Binding-site contacts:
Ligand atom C11 contacts residue TYR72 of chain 3.D at 4.2 Å (hydrophobic).
Ligand atom C10 contacts residue TYR72 of chain 3.D at 4.0 Å (hydrophobic).
Ligand atom O8 contacts residue TYR72 of chain 3.D at 3.4 Å (h-bond).
Ligand atom C6 contacts residue ASN93 of chain 3.D at 3.4 Å.
Ligand atom C4 contacts residue GLY78 of chain 3.D at 3.9 Å.
Ligand atom C4 contacts residue VAL296 of chain 3.D at 4.2 Å (hydrophobic).
Ligand atom C2 contacts residue ARG77 of chain 3.D at 4.0 Å.
Ligand atom O8 contacts residue ARG77 of chain 3.D at 3.5 Å (salt-bridge).
Ligand atom C3 contacts residue ARG77 of chain 3.D at 3.3 Å.
Ligand atom O1A contacts residue GLY78 of chain 3.D at 3.8 Å.
Ligand atom O4 contacts residue ARG77 of chain 3.D at 4.2 Å.
Ligand atom O1B contacts residue ARG77 of chain 3.D at 2.4 Å (salt-bridge).
Ligand atom C1 contacts residue TYR72 of chain 3.D at 3.8 Å (hydrophobic).
Ligand atom C3 contacts residue VAL296 of chain 3.D at 3.6 Å (hydrophobic).
Ligand atom O1A contacts residue ARG77 of chain 3.D at 2.7 Å (salt-bridge).
Ligand atom C3 contacts residue HIS298 of chain 3.D at 3.8 Å.
Ligand atom C6 contacts residue ASN80 of chain 3.D at 4.3 Å.
Ligand atom O3 contacts residue GLY78 of chain 3.D at 3.7 Å.
Ligand atom C6 contacts residue THR94 of chain 3.D at 4.3 Å.
Ligand atom O4 contacts residue ASN80 of chain 3.D at 4.1 Å.
Ligand atom C1 contacts residue ARG77 of chain 3.D at 3.1 Å.
Ligand atom O4 contacts residue VAL296 of chain 3.D at 3.9 Å.
Ligand atom C6 contacts residue TYR72 of chain 3.D at 3.7 Å (hydrophobic).
Ligand atom C4 contacts residue ARG77 of chain 3.D at 4.0 Å.
Ligand atom O6 contacts residue ASN93 of chain 3.D at 3.6 Å (h-bond).
Ligand atom N5 contacts residue TYR72 of chain 3.D at 2.9 Å (h-bond).
Ligand atom C2 contacts residue GLY78 of chain 3.D at 4.2 Å.
Ligand atom C5 contacts residue ASN93 of chain 3.D at 4.1 Å.
Ligand atom C4 contacts residue HIS298 of chain 3.D at 3.7 Å.
Ligand atom O4 contacts residue GLY78 of chain 3.D at 3.4 Å (h-bond).
Ligand atom C8 contacts residue ARG77 of chain 3.D at 4.2 Å.
Ligand atom O1A contacts residue TYR72 of chain 3.D at 3.4 Å.
Ligand atom O1A contacts residue LYS186 of chain 3.D at 4.3 Å.
Ligand atom C3 contacts residue GLY78 of chain 3.D at 3.8 Å.
Ligand atom O1B contacts residue TYR72 of chain 3.D at 4.0 Å.
Ligand atom O4 contacts residue THR291 of chain 3.D at 3.9 Å.
Ligand atom C4 contacts residue TYR72 of chain 3.D at 3.4 Å (hydrophobic).
Ligand atom O4 contacts residue HIS298 of chain 3.D at 2.7 Å (h-bond).
Ligand atom O4 contacts residue TYR72 of chain 3.D at 3.7 Å.
Ligand atom C5 contacts residue TYR72 of chain 3.D at 3.5 Å (hydrophobic).

A small-molecule ligand and the protein it binds are described below.
Small molecule (SMILES): CC(=O)N[C@@H]1[C@@H](O[C@@H]2O[C@H](CO)[C@H](O)[C@H](O[C@]3(C(=O)O)C[C@H](O)[C@@H](NC(C)=O)[C@H]([C@H](O)[C@H](O)CO)O3)[C@H]2O)[C@H](O)[C@@H](CO[C@]2(C(=O)O)C[C@H](O)[C@@H](NC(C)=O)[C@H]([C@H](O)[C@H](O)CO)O2)O[C@H]1O

Sequence of chain 3.D:
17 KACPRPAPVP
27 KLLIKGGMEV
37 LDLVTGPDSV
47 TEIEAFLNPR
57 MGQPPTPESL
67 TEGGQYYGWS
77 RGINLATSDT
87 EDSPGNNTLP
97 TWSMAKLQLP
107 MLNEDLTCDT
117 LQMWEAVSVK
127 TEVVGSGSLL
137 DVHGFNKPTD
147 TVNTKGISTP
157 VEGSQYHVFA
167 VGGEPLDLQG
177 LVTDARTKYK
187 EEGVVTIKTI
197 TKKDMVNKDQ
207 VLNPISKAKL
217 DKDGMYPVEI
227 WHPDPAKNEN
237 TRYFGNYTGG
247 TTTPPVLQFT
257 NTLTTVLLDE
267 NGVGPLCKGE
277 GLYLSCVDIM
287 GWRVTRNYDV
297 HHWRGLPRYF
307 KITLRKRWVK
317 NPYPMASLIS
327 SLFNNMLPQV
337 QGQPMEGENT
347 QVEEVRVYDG

Sequence of chain 3.E:
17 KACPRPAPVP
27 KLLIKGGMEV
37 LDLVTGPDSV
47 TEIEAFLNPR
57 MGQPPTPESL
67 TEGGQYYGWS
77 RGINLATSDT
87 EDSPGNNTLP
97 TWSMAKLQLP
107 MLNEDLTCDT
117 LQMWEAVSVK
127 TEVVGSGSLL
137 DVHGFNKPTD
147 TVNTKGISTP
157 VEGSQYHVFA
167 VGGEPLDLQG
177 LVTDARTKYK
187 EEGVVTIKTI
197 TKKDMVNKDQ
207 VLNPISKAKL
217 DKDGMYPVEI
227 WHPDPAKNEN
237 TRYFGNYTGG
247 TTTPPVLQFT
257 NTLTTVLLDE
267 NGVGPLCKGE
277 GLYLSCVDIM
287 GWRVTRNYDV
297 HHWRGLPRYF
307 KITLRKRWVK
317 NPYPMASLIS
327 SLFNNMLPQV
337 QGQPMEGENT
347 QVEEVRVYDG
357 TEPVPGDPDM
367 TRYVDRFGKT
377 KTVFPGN